Sequence of chain 1.F:
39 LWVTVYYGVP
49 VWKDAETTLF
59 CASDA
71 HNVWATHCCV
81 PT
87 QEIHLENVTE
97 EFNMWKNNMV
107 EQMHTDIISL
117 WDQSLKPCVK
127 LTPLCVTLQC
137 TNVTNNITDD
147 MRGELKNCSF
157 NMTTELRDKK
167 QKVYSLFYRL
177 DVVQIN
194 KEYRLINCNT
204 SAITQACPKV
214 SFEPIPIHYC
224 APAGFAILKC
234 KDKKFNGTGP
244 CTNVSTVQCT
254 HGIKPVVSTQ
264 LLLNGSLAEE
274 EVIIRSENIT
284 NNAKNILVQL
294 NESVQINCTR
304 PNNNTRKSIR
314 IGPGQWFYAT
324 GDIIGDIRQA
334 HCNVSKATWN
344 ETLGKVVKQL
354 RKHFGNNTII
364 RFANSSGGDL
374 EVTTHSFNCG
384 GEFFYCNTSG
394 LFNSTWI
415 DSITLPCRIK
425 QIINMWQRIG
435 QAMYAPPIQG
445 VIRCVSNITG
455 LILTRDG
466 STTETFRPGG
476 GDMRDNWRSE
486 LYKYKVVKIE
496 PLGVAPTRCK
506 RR

The small molecule below binds the protein below.
Small molecule (SMILES): CC(=O)N[C@@H]1[C@@H](O)[C@H](O)[C@@H](CO)O[C@H]1O

Binding-site contacts:
Ligand atom C8 contacts residue GLY393 of chain 1.F at 4.3 Å.
Ligand atom O7 contacts residue ASN396 of chain 1.F at 3.9 Å.
Ligand atom C4 contacts residue ASN396 of chain 1.F at 4.3 Å.
Ligand atom O7 contacts residue SER392 of chain 1.F at 4.5 Å.
Ligand atom N2 contacts residue ASN396 of chain 1.F at 2.9 Å (h-bond).
Ligand atom C2 contacts residue ASN396 of chain 1.F at 2.5 Å.
Ligand atom C7 contacts residue SER392 of chain 1.F at 4.1 Å.
Ligand atom C7 contacts residue ASN396 of chain 1.F at 3.5 Å.
Ligand atom C3 contacts residue ASN396 of chain 1.F at 3.9 Å.
Ligand atom C5 contacts residue ASN396 of chain 1.F at 3.8 Å.
Ligand atom C8 contacts residue SER392 of chain 1.F at 3.4 Å.
Ligand atom C1 contacts residue ASN396 of chain 1.F at 1.5 Å.
Ligand atom O5 contacts residue ASN396 of chain 1.F at 2.5 Å (h-bond).
Ligand atom O7 contacts residue GLY393 of chain 1.F at 4.4 Å.